The small molecule below binds the protein below.
Small molecule (SMILES): CC(=O)N[C@H]1[C@H](O[C@H]2[C@H](O)[C@@H](NC(C)=O)CO[C@@H]2CO)O[C@H](CO)[C@@H](O)[C@@H]1O

Sequence of chain 60.E:
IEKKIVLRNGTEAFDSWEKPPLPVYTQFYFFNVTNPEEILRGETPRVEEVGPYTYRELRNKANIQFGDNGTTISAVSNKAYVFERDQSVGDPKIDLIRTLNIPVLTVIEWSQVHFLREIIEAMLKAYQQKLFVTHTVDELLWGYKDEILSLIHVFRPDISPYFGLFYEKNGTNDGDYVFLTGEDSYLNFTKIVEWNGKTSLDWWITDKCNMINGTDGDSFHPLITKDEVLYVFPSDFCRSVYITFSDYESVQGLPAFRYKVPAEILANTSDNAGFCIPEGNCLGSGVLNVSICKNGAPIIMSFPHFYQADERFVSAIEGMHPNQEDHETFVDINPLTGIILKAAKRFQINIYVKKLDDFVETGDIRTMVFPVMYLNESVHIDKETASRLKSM

Binding-site contacts:
Ligand atom C8 contacts residue GLY296 of chain 60.E at 4.4 Å.
Ligand atom C7 contacts residue ASN280 of chain 60.E at 3.9 Å.
Ligand atom O5 contacts residue ASN280 of chain 60.E at 2.4 Å (h-bond).
Ligand atom O7 contacts residue ASN280 of chain 60.E at 4.4 Å.
Ligand atom C5 contacts residue ASN280 of chain 60.E at 3.7 Å.
Ligand atom C3 contacts residue ASN280 of chain 60.E at 3.8 Å.
Ligand atom C4 contacts residue ASN280 of chain 60.E at 4.2 Å.
Ligand atom C2 contacts residue ASN280 of chain 60.E at 2.5 Å.
Ligand atom C1 contacts residue ASN280 of chain 60.E at 1.4 Å.
Ligand atom C8 contacts residue ARG324 of chain 60.E at 4.2 Å.
Ligand atom N2 contacts residue ASN280 of chain 60.E at 2.9 Å (h-bond).